A protein and the small-molecule ligand that binds it are described below.
Small molecule (SMILES): O=P(O)(O)OC[C@@H](O)[C@@H](O)Nc1ccccc1O

Sequence of chain 2.A:
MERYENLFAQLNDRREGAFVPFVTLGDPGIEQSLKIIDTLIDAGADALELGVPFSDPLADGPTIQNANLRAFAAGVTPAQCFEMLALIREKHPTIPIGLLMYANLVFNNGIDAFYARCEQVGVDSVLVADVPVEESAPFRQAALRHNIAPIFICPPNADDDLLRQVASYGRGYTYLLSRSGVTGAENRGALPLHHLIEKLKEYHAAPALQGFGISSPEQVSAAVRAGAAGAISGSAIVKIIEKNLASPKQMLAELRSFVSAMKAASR

Binding-site contacts:
Ligand atom O14 contacts residue SER235 of chain 2.A at 3.4 Å (h-bond).
Ligand atom C10 contacts residue THR183 of chain 2.A at 3.5 Å.
Ligand atom P13 contacts residue SER235 of chain 2.A at 3.7 Å.
Ligand atom C5 contacts residue LEU100 of chain 2.A at 3.7 Å (hydrophobic).
Ligand atom C6 contacts residue LEU100 of chain 2.A at 3.6 Å (hydrophobic).
Ligand atom C10 contacts residue TYR175 of chain 2.A at 3.6 Å (hydrophobic).
Ligand atom C4 contacts residue TYR175 of chain 2.A at 3.6 Å (hydrophobic).
Ligand atom O16 contacts residue THR183 of chain 2.A at 3.7 Å.
Ligand atom O7 contacts residue ASP60 of chain 2.A at 2.6 Å (salt-bridge).
Ligand atom P13 contacts residue GLY213 of chain 2.A at 3.8 Å.
Ligand atom O18 contacts residue ILE64 of chain 2.A at 3.1 Å.
Ligand atom O7 contacts residue THR183 of chain 2.A at 3.6 Å.
Ligand atom O16 contacts residue PHE212 of chain 2.A at 3.4 Å.
Ligand atom O14 contacts residue GLY234 of chain 2.A at 2.9 Å (h-bond).
Ligand atom C5 contacts residue GLU49 of chain 2.A at 3.4 Å.
Ligand atom C9 contacts residue GLU49 of chain 2.A at 3.3 Å.
Ligand atom O12 contacts residue PHE212 of chain 2.A at 3.3 Å.
Ligand atom O15 contacts residue GLY234 of chain 2.A at 3.7 Å.
Ligand atom N8 contacts residue GLU49 of chain 2.A at 2.6 Å (salt-bridge).
Ligand atom C4 contacts residue GLU49 of chain 2.A at 3.6 Å.
Ligand atom C6 contacts residue ASP60 of chain 2.A at 3.4 Å.
Ligand atom C11 contacts residue TYR175 of chain 2.A at 3.5 Å (hydrophobic).
Ligand atom C9 contacts residue TYR175 of chain 2.A at 3.7 Å (hydrophobic).
Ligand atom C4 contacts residue LEU100 of chain 2.A at 3.6 Å (hydrophobic).
Ligand atom O15 contacts residue ILE64 of chain 2.A at 3.5 Å.
Ligand atom O17 contacts residue GLU49 of chain 2.A at 2.6 Å (salt-bridge).
Ligand atom O15 contacts residue SER235 of chain 2.A at 2.6 Å (h-bond).
Ligand atom C1 contacts residue ASP60 of chain 2.A at 3.5 Å.
Ligand atom O15 contacts residue GLY184 of chain 2.A at 3.8 Å.
Ligand atom O17 contacts residue ILE232 of chain 2.A at 3.5 Å.
Ligand atom O17 contacts residue TYR175 of chain 2.A at 2.7 Å (h-bond).
Ligand atom O16 contacts residue GLY184 of chain 2.A at 2.8 Å (h-bond).
Ligand atom O16 contacts residue GLY213 of chain 2.A at 2.8 Å (h-bond).
Ligand atom N8 contacts residue PHE22 of chain 2.A at 3.6 Å.
Ligand atom O18 contacts residue THR183 of chain 2.A at 3.4 Å.
Ligand atom C6 contacts residue THR183 of chain 2.A at 3.5 Å.
Ligand atom O15 contacts residue THR183 of chain 2.A at 3.4 Å.
Ligand atom C1 contacts residue THR183 of chain 2.A at 3.6 Å.
Ligand atom C3 contacts residue PHE212 of chain 2.A at 3.7 Å (hydrophobic).
Ligand atom C3 contacts residue LEU100 of chain 2.A at 3.8 Å (hydrophobic).